Sequence of chain 1.A:
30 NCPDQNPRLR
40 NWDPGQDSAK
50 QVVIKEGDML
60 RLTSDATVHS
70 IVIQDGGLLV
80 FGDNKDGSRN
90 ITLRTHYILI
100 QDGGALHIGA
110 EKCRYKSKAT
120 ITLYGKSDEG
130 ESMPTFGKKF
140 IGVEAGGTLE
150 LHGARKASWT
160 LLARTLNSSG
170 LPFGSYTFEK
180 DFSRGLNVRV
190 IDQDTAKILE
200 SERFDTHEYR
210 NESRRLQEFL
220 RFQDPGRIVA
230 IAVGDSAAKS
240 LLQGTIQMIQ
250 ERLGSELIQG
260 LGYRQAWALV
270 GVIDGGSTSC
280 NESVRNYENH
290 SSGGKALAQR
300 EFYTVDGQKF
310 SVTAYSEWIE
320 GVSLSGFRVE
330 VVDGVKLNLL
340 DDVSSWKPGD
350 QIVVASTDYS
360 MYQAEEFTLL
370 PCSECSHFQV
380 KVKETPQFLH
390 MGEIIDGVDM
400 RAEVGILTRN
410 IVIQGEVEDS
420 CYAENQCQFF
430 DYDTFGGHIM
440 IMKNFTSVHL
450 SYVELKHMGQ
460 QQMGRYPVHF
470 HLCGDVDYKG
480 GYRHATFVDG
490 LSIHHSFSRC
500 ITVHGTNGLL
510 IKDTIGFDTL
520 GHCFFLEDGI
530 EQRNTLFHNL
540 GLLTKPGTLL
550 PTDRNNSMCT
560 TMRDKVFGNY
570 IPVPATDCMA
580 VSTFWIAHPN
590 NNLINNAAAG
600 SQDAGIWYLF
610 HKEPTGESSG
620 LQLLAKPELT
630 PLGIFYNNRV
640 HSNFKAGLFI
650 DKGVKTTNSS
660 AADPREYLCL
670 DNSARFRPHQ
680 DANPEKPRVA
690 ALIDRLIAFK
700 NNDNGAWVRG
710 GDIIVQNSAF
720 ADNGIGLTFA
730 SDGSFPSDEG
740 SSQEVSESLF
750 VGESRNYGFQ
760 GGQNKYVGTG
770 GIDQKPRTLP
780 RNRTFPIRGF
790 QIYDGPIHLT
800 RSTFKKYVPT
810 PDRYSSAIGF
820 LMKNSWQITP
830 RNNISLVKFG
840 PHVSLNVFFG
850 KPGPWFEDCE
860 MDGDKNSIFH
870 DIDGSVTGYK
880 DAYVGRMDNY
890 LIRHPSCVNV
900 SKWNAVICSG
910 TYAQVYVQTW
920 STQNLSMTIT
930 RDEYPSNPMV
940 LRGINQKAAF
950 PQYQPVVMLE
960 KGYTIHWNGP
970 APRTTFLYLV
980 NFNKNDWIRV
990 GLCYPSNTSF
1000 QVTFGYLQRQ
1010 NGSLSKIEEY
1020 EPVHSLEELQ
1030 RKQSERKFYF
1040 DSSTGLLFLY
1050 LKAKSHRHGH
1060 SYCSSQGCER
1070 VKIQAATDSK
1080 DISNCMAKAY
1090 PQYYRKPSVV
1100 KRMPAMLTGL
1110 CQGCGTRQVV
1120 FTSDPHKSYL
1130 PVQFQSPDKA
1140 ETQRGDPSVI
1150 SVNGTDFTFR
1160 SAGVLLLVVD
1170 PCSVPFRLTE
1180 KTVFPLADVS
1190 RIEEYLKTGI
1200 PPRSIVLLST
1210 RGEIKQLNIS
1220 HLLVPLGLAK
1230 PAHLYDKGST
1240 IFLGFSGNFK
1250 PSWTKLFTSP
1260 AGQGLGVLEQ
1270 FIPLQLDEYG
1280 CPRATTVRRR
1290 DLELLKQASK

The protein below binds the small molecule below.
Small molecule (SMILES): CC(=O)N[C@H]1[C@H](O[C@H]2[C@H](O)[C@@H](NC(C)=O)CO[C@@H]2CO[C@@H]2O[C@@H](C)[C@@H](O)[C@@H](O)[C@@H]2O)O[C@H](CO)[C@@H](O[C@@H]2O[C@H](CO[C@H]3O[C@H](CO)[C@@H](O)[C@H](O)[C@@H]3O)[C@@H](O)[C@H](O)[C@@H]2O)[C@@H]1O

Binding-site contacts:
Ligand atom N2 contacts residue ASP1077 of chain 1.A at 4.0 Å.
Ligand atom C3 contacts residue LYS1079 of chain 1.A at 3.1 Å.
Ligand atom C3 contacts residue SER1078 of chain 1.A at 4.1 Å.
Ligand atom C7 contacts residue ASN996 of chain 1.A at 4.0 Å.
Ligand atom O3 contacts residue ASP1077 of chain 1.A at 3.6 Å.
Ligand atom O4 contacts residue ASP1077 of chain 1.A at 4.3 Å.
Ligand atom O7 contacts residue ASP1077 of chain 1.A at 3.9 Å.
Ligand atom C8 contacts residue ASP1080 of chain 1.A at 3.2 Å.
Ligand atom O5 contacts residue ASN996 of chain 1.A at 2.4 Å (h-bond).
Ligand atom O3 contacts residue LYS1079 of chain 1.A at 3.9 Å.
Ligand atom C8 contacts residue LYS1079 of chain 1.A at 3.5 Å.
Ligand atom C8 contacts residue SER1078 of chain 1.A at 4.4 Å.
Ligand atom C4 contacts residue ASN996 of chain 1.A at 4.2 Å.
Ligand atom O6 contacts residue LYS1079 of chain 1.A at 4.0 Å.
Ligand atom N2 contacts residue ASN996 of chain 1.A at 2.9 Å (h-bond).
Ligand atom O7 contacts residue LYS1079 of chain 1.A at 3.6 Å.
Ligand atom C7 contacts residue LYS1079 of chain 1.A at 3.8 Å.
Ligand atom O5 contacts residue LYS1079 of chain 1.A at 4.5 Å.
Ligand atom C1 contacts residue LYS1079 of chain 1.A at 4.5 Å.
Ligand atom C5 contacts residue LYS1079 of chain 1.A at 3.5 Å.
Ligand atom C2 contacts residue ASN996 of chain 1.A at 2.4 Å.
Ligand atom C3 contacts residue ASN996 of chain 1.A at 3.8 Å.
Ligand atom C2 contacts residue LYS1079 of chain 1.A at 4.1 Å.
Ligand atom O4 contacts residue LYS1079 of chain 1.A at 3.4 Å (salt-bridge).
Ligand atom C5 contacts residue ASN996 of chain 1.A at 3.7 Å.
Ligand atom C4 contacts residue LYS1079 of chain 1.A at 3.5 Å.
Ligand atom C5 contacts residue SER1078 of chain 1.A at 4.2 Å.
Ligand atom C7 contacts residue SER1078 of chain 1.A at 4.3 Å.
Ligand atom C6 contacts residue LYS1079 of chain 1.A at 4.4 Å.
Ligand atom O2 contacts residue ASP1080 of chain 1.A at 4.4 Å.
Ligand atom C3 contacts residue ASP1077 of chain 1.A at 4.1 Å.
Ligand atom C1 contacts residue ASN996 of chain 1.A at 1.4 Å.
Ligand atom O4 contacts residue SER1078 of chain 1.A at 4.0 Å.
Ligand atom C8 contacts residue ASP1077 of chain 1.A at 3.5 Å.
Ligand atom O6 contacts residue LYS1079 of chain 1.A at 4.5 Å.
Ligand atom N2 contacts residue ASP1080 of chain 1.A at 4.5 Å.
Ligand atom C7 contacts residue ASP1077 of chain 1.A at 3.8 Å.